Sequence of chain 1.C:
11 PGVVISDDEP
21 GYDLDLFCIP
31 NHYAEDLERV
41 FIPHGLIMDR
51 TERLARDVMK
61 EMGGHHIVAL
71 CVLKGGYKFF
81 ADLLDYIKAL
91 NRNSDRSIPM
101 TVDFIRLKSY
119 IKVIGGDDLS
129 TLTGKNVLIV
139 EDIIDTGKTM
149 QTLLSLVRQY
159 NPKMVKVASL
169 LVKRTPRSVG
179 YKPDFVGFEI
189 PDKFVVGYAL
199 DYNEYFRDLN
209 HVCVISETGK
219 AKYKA

This small molecule binds to this protein.
Small molecule (SMILES): Nc1nc(=O)c2ncn(CC(COCP(=O)(O)O)COCP(=O)(O)O)c2[nH]1

Binding-site contacts:
Ligand atom OAH contacts residue THR147 of chain 1.C at 2.7 Å (h-bond).
Ligand atom O6 contacts residue LYS191 of chain 1.C at 3.4 Å (salt-bridge).
Ligand atom N3 contacts residue PHE192 of chain 1.C at 3.5 Å.
Ligand atom C5 contacts residue LYS171 of chain 1.C at 3.4 Å.
Ligand atom C6 contacts residue PHE192 of chain 1.C at 3.4 Å (hydrophobic).
Ligand atom PBA contacts residue GLY145 of chain 1.C at 3.4 Å.
Ligand atom OAC contacts residue SO41 of chain 1.P at 2.8 Å (h-bond).
Ligand atom OAD contacts residue ASP143 of chain 1.C at 2.8 Å (salt-bridge).
Ligand atom N2 contacts residue ASP199 of chain 1.C at 2.9 Å (salt-bridge).
Ligand atom OAD contacts residue THR144 of chain 1.C at 3.2 Å (h-bond).
Ligand atom OAR contacts residue SO41 of chain 1.P at 3.5 Å (h-bond).
Ligand atom CAL contacts residue SO41 of chain 1.P at 2.8 Å.
Ligand atom N2 contacts residue VAL193 of chain 1.C at 3.5 Å (h-bond).
Ligand atom PAZ contacts residue SO41 of chain 1.P at 3.6 Å.
Ligand atom OAC contacts residue MG1 of chain 1.O at 2.6 Å.
Ligand atom C8 contacts residue ASP143 of chain 1.C at 3.1 Å.
Ligand atom OAG contacts residue ASP143 of chain 1.C at 3.6 Å.
Ligand atom PBA contacts residue THR144 of chain 1.C at 3.4 Å.
Ligand atom N1 contacts residue PHE192 of chain 1.C at 3.2 Å.
Ligand atom O6 contacts residue ILE141 of chain 1.C at 3.7 Å.
Ligand atom C2 contacts residue VAL193 of chain 1.C at 3.6 Å (hydrophobic).
Ligand atom OAS contacts residue ASP143 of chain 1.C at 3.2 Å.
Ligand atom O6 contacts residue VAL193 of chain 1.C at 3.0 Å (h-bond).
Ligand atom N1 contacts residue VAL193 of chain 1.C at 2.8 Å (h-bond).
Ligand atom C4 contacts residue PHE192 of chain 1.C at 3.7 Å (hydrophobic).
Ligand atom CAK contacts residue ILE141 of chain 1.C at 3.6 Å (hydrophobic).
Ligand atom OAD contacts residue ILE142 of chain 1.C at 3.8 Å.
Ligand atom O6 contacts residue PHE192 of chain 1.C at 3.3 Å.
Ligand atom N2 contacts residue PHE192 of chain 1.C at 3.3 Å.
Ligand atom C6 contacts residue LYS171 of chain 1.C at 3.5 Å.
Ligand atom N7 contacts residue LYS171 of chain 1.C at 2.7 Å (salt-bridge).
Ligand atom OAH contacts residue THR144 of chain 1.C at 3.5 Å (h-bond).
Ligand atom OAD contacts residue GLY145 of chain 1.C at 2.6 Å (h-bond).
Ligand atom N7 contacts residue ASP143 of chain 1.C at 3.7 Å.
Ligand atom OAH contacts residue LYS146 of chain 1.C at 3.6 Å (salt-bridge).
Ligand atom C2 contacts residue PHE192 of chain 1.C at 3.2 Å (hydrophobic).
Ligand atom OAG contacts residue THR144 of chain 1.C at 2.4 Å (h-bond).
Ligand atom OAG contacts residue GLY145 of chain 1.C at 3.5 Å (h-bond).
Ligand atom O6 contacts residue LYS171 of chain 1.C at 2.7 Å (salt-bridge).
Ligand atom C5 contacts residue PHE192 of chain 1.C at 3.8 Å (hydrophobic).